Sequence of chain 1.A:
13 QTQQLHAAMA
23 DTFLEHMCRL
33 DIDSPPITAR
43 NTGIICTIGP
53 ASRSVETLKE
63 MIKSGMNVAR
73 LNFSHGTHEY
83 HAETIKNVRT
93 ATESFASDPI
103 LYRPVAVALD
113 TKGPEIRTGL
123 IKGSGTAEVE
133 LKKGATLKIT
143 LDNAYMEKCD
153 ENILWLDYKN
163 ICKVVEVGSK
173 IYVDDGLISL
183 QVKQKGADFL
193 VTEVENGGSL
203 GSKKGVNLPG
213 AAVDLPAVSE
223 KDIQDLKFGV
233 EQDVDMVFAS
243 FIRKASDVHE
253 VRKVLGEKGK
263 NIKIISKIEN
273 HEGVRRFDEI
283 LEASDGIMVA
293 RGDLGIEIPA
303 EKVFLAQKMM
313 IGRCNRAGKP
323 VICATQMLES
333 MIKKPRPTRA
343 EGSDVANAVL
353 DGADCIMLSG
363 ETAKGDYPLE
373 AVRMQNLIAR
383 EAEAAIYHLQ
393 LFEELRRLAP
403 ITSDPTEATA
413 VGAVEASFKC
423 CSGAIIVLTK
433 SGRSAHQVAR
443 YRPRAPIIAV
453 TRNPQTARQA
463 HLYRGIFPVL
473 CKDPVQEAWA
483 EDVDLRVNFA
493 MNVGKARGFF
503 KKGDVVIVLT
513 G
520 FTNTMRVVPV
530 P

Binding-site contacts:
Ligand atom O4 contacts residue ALA292 of chain 1.A at 4.5 Å.
Ligand atom O4 contacts residue LYS269 of chain 1.A at 2.7 Å (salt-bridge).
Ligand atom C2 contacts residue GLU271 of chain 1.A at 2.9 Å.
Ligand atom O3 contacts residue ASP295 of chain 1.A at 2.5 Å (salt-bridge).
Ligand atom O1 contacts residue THR327 of chain 1.A at 3.0 Å (h-bond).
Ligand atom O2 contacts residue PHE243 of chain 1.A at 4.3 Å.
Ligand atom O4 contacts residue ARG72 of chain 1.A at 4.1 Å.
Ligand atom C1 contacts residue ALA292 of chain 1.A at 3.7 Å (hydrophobic).
Ligand atom C2 contacts residue ASP295 of chain 1.A at 3.4 Å.
Ligand atom C1 contacts residue ASP295 of chain 1.A at 3.5 Å.
Ligand atom C2 contacts residue LYS269 of chain 1.A at 3.5 Å.
Ligand atom O4 contacts residue GLU271 of chain 1.A at 3.7 Å.
Ligand atom O1 contacts residue ARG293 of chain 1.A at 4.4 Å.
Ligand atom O1 contacts residue ALA292 of chain 1.A at 3.3 Å.
Ligand atom O3 contacts residue ALA292 of chain 1.A at 3.8 Å.
Ligand atom C1 contacts residue THR327 of chain 1.A at 4.2 Å.
Ligand atom O1 contacts residue GLY294 of chain 1.A at 3.7 Å.
Ligand atom C2 contacts residue ALA292 of chain 1.A at 4.4 Å (hydrophobic).
Ligand atom C1 contacts residue GLY294 of chain 1.A at 3.9 Å.
Ligand atom O1 contacts residue ASP295 of chain 1.A at 4.2 Å.
Ligand atom C1 contacts residue GLU271 of chain 1.A at 3.1 Å.
Ligand atom O2 contacts residue GLU271 of chain 1.A at 2.6 Å (salt-bridge).
Ligand atom O3 contacts residue GLY294 of chain 1.A at 3.3 Å.
Ligand atom O1 contacts residue GLU271 of chain 1.A at 4.0 Å.
Ligand atom O2 contacts residue ASP295 of chain 1.A at 2.5 Å (salt-bridge).
Ligand atom O3 contacts residue GLU271 of chain 1.A at 3.1 Å (salt-bridge).
Ligand atom O2 contacts residue LYS269 of chain 1.A at 3.9 Å.

A small-molecule ligand and the protein it binds are described below.
Small molecule (SMILES): O=C([O-])C(=O)[O-]